Sequence of chain 1.C:
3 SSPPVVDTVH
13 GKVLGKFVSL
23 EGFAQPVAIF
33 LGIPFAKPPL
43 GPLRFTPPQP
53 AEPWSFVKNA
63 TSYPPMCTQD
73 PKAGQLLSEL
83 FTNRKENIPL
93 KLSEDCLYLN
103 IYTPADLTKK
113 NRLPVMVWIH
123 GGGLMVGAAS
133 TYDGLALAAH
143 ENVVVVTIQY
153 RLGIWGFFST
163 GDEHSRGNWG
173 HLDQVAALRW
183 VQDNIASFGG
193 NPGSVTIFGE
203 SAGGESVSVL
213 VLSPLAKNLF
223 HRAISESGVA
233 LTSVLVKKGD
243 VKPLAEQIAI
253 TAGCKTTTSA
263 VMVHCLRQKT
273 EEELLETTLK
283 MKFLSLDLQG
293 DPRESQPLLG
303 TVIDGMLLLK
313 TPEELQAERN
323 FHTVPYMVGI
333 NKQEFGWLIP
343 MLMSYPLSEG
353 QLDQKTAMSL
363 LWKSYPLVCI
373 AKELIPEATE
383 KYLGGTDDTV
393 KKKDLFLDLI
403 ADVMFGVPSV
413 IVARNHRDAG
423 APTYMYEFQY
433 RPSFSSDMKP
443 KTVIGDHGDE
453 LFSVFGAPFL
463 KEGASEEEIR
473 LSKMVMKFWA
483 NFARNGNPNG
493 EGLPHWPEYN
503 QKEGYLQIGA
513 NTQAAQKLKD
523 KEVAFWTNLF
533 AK

Binding-site contacts:
Ligand atom C3 contacts residue ASN61 of chain 1.C at 2.8 Å.
Ligand atom O4 contacts residue ASN61 of chain 1.C at 4.2 Å.
Ligand atom O5 contacts residue ASN61 of chain 1.C at 2.4 Å (h-bond).
Ligand atom O7 contacts residue SIA1 of chain 1.T at 3.9 Å.
Ligand atom C4 contacts residue ASN61 of chain 1.C at 3.4 Å.
Ligand atom C5 contacts residue ASN61 of chain 1.C at 2.8 Å.
Ligand atom C8 contacts residue SIA1 of chain 1.T at 3.8 Å.
Ligand atom C7 contacts residue SIA1 of chain 1.T at 3.7 Å.
Ligand atom C1 contacts residue SIA1 of chain 1.T at 4.3 Å.
Ligand atom O7 contacts residue ASP242 of chain 1.A at 4.5 Å.
Ligand atom O3 contacts residue ASN61 of chain 1.C at 4.1 Å.
Ligand atom N2 contacts residue SIA1 of chain 1.T at 3.8 Å.
Ligand atom C8 contacts residue ASP242 of chain 1.A at 2.9 Å.
Ligand atom C7 contacts residue ASP242 of chain 1.A at 3.7 Å.
Ligand atom N2 contacts residue ASN61 of chain 1.C at 3.0 Å (h-bond).
Ligand atom C3 contacts residue ASP242 of chain 1.A at 4.3 Å.
Ligand atom N2 contacts residue ASP242 of chain 1.A at 4.0 Å.
Ligand atom C2 contacts residue ASN61 of chain 1.C at 2.5 Å.
Ligand atom O3 contacts residue ASP242 of chain 1.A at 3.1 Å (salt-bridge).
Ligand atom C7 contacts residue ASN61 of chain 1.C at 4.3 Å.
Ligand atom C1 contacts residue ASN61 of chain 1.C at 1.5 Å.
Ligand atom C6 contacts residue ASN61 of chain 1.C at 4.0 Å.

The small molecule below binds the protein below.
Small molecule (SMILES): CC(=O)N[C@@H]1[C@@H](O)[C@H](O)[C@@H](CO)O[C@H]1O

Sequence of chain 1.A:
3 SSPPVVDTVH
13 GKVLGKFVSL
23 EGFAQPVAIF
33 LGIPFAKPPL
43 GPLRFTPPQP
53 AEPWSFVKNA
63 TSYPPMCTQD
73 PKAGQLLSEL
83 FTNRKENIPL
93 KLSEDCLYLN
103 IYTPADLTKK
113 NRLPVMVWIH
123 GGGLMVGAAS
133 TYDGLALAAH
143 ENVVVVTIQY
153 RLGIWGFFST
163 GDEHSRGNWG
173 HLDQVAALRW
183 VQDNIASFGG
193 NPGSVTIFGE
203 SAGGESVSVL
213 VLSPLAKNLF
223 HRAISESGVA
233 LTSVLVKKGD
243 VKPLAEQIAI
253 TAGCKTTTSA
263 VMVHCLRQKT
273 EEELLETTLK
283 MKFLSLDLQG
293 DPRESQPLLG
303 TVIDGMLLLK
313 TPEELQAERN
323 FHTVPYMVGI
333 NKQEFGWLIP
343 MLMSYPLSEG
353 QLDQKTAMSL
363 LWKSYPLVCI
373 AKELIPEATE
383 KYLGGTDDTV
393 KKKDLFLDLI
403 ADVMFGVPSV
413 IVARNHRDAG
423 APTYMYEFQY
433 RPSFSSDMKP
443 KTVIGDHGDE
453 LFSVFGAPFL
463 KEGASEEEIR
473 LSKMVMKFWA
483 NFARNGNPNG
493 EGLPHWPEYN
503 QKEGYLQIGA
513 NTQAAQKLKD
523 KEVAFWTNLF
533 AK